Binding-site contacts:
Ligand atom CB contacts residue TRP235 of chain 2.A at 3.5 Å (hydrophobic).
Ligand atom N contacts residue LEU234 of chain 2.A at 3.3 Å.
Ligand atom O contacts residue VAL51 of chain 2.A at 3.6 Å.
Ligand atom CD contacts residue LEU227 of chain 2.A at 3.7 Å (hydrophobic).
Ligand atom O2P contacts residue LYS54 of chain 2.A at 2.7 Å (salt-bridge).
Ligand atom CB contacts residue ASN180 of chain 2.A at 3.4 Å.
Ligand atom O3P contacts residue LYS54 of chain 2.A at 3.7 Å.
Ligand atom CA contacts residue ASN231 of chain 2.A at 3.7 Å.
Ligand atom P contacts residue TYR135 of chain 2.A at 3.8 Å.
Ligand atom C contacts residue ASN180 of chain 2.A at 3.6 Å.
Ligand atom N contacts residue LEU179 of chain 2.A at 3.6 Å.
Ligand atom CA contacts residue ASN55 of chain 2.A at 3.5 Å.
Ligand atom O contacts residue ASN55 of chain 2.A at 3.0 Å (h-bond).
Ligand atom CG2 contacts residue V3T1 of chain 2.D at 3.4 Å.
Ligand atom N contacts residue ASN180 of chain 2.A at 2.9 Å (h-bond).
Ligand atom O1P contacts residue ARG61 of chain 2.A at 2.9 Å (salt-bridge).
Ligand atom O1P contacts residue ARG134 of chain 2.A at 2.8 Å (salt-bridge).
Ligand atom O contacts residue LYS54 of chain 2.A at 3.3 Å.
Ligand atom CA contacts residue LEU234 of chain 2.A at 3.7 Å (hydrophobic).
Ligand atom CB contacts residue GLU187 of chain 2.A at 3.2 Å.
Ligand atom O contacts residue ASN231 of chain 2.A at 2.9 Å (h-bond).
Ligand atom CB contacts residue GLU19 of chain 2.A at 3.1 Å.
Ligand atom N contacts residue GLU19 of chain 2.A at 2.8 Å (salt-bridge).
Ligand atom O2P contacts residue ARG61 of chain 2.A at 2.9 Å (salt-bridge).
Ligand atom O contacts residue VAL183 of chain 2.A at 3.5 Å.
Ligand atom CB contacts residue ASN55 of chain 2.A at 3.5 Å.
Ligand atom O contacts residue LYS54 of chain 2.A at 3.6 Å.
Ligand atom O3P contacts residue TYR135 of chain 2.A at 2.5 Å (h-bond).
Ligand atom CG1 contacts residue GLY176 of chain 2.A at 3.8 Å.
Ligand atom N contacts residue ASN231 of chain 2.A at 2.9 Å (h-bond).
Ligand atom CA contacts residue GLU19 of chain 2.A at 3.5 Å.
Ligand atom C contacts residue GLU19 of chain 2.A at 3.7 Å.
Ligand atom O contacts residue LYS54 of chain 2.A at 3.0 Å (salt-bridge).
Ligand atom C contacts residue ASN55 of chain 2.A at 3.6 Å.
Ligand atom CA contacts residue ASN180 of chain 2.A at 3.4 Å.
Ligand atom O3P contacts residue ARG134 of chain 2.A at 2.9 Å (salt-bridge).
Ligand atom P contacts residue ARG61 of chain 2.A at 3.7 Å.
Ligand atom O contacts residue GLU187 of chain 2.A at 3.3 Å (salt-bridge).
Ligand atom CG1 contacts residue LEU179 of chain 2.A at 3.7 Å (hydrophobic).
Ligand atom O contacts residue VAL51 of chain 2.A at 3.6 Å.

Sequence of chain 2.A:
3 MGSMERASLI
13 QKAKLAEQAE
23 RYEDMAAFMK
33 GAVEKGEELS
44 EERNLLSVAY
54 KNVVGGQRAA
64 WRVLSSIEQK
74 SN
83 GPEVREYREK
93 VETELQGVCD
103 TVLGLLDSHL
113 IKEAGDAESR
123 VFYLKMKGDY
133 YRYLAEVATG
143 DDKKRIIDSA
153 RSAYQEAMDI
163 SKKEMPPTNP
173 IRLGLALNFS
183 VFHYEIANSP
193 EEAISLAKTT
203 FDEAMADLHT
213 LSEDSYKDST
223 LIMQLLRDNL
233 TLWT

A small-molecule ligand and the protein it binds are described below.
Small molecule (SMILES): CC[C@H](C)[C@H](NC(=O)[C@H](COP(=O)(O)O)NC(=O)CNC(=O)[C@H](C)N)C(=O)N1CCC[C@H]1C(=O)NCC(=O)N[C@@H](C)C(=O)N[C@@H](C)C(=O)N[C@H](C=O)CO